Binding-site contacts:
Ligand atom C25 contacts residue CYS13 of chain 1.A at 2.7 Å (hydrophobic).
Ligand atom CL contacts residue TYR97 of chain 1.A at 3.7 Å.
Ligand atom C06 contacts residue TYR65 of chain 1.A at 3.5 Å (hydrophobic).
Ligand atom N28 contacts residue CYS13 of chain 1.A at 2.8 Å (h-bond).
Ligand atom C02 contacts residue TYR97 of chain 1.A at 3.8 Å (hydrophobic).
Ligand atom C26 contacts residue CYS13 of chain 1.A at 1.8 Å (hydrophobic).
Ligand atom N21 contacts residue TYR97 of chain 1.A at 3.9 Å.
Ligand atom C18 contacts residue GLY61 of chain 1.A at 3.9 Å.
Ligand atom N19 contacts residue ALA60 of chain 1.A at 3.7 Å.
Ligand atom C06 contacts residue ARG69 of chain 1.A at 3.5 Å.
Ligand atom C11 contacts residue GLN100 of chain 1.A at 3.6 Å.
Ligand atom C18 contacts residue ALA60 of chain 1.A at 3.4 Å (hydrophobic).
Ligand atom CL contacts residue HIS96 of chain 1.A at 3.6 Å.
Ligand atom O29 contacts residue ALA12 of chain 1.A at 3.8 Å.
Ligand atom N19 contacts residue GLY61 of chain 1.A at 3.7 Å.
Ligand atom N24 contacts residue CYS13 of chain 1.A at 3.2 Å (h-bond).
Ligand atom N07 contacts residue TYR65 of chain 1.A at 3.3 Å.
Ligand atom N28 contacts residue GLY61 of chain 1.A at 3.8 Å.
Ligand atom N08 contacts residue ASP70 of chain 1.A at 2.6 Å (salt-bridge).
Ligand atom O29 contacts residue CYS13 of chain 1.A at 3.2 Å (h-bond).
Ligand atom C33 contacts residue TYR97 of chain 1.A at 3.6 Å (hydrophobic).
Ligand atom C18 contacts residue ARG69 of chain 1.A at 3.5 Å.
Ligand atom C10 contacts residue VAL104 of chain 1.A at 3.6 Å (hydrophobic).
Ligand atom F15 contacts residue MET73 of chain 1.A at 3.5 Å.
Ligand atom F15 contacts residue ARG69 of chain 1.A at 3.0 Å.
Ligand atom C22 contacts residue GLY61 of chain 1.A at 3.6 Å.
Ligand atom C31 contacts residue TYR97 of chain 1.A at 3.0 Å (hydrophobic).
Ligand atom N07 contacts residue ARG69 of chain 1.A at 3.4 Å.
Ligand atom N07 contacts residue ASP70 of chain 1.A at 3.6 Å (salt-bridge).
Ligand atom N08 contacts residue TYR65 of chain 1.A at 3.7 Å.
Ligand atom C06 contacts residue GLU64 of chain 1.A at 3.7 Å.
Ligand atom N17 contacts residue ARG69 of chain 1.A at 3.0 Å (salt-bridge).
Ligand atom C27 contacts residue CYS13 of chain 1.A at 2.7 Å (hydrophobic).
Ligand atom N08 contacts residue ARG103 of chain 1.A at 3.8 Å.
Ligand atom C18 contacts residue THR59 of chain 1.A at 3.8 Å.
Ligand atom C23 contacts residue GLY61 of chain 1.A at 3.3 Å.
Ligand atom CL contacts residue TYR65 of chain 1.A at 3.9 Å.
Ligand atom C23 contacts residue CYS13 of chain 1.A at 3.3 Å (hydrophobic).
Ligand atom C09 contacts residue ASP70 of chain 1.A at 3.5 Å.
Ligand atom C30 contacts residue TYR97 of chain 1.A at 3.0 Å (hydrophobic).

Sequence of chain 1.A:
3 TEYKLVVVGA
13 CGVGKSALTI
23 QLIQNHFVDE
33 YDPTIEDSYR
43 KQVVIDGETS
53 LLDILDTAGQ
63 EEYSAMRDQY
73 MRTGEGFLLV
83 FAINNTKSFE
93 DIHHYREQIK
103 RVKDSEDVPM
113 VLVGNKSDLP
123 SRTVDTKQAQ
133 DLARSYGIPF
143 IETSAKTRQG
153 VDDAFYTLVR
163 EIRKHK

This small molecule binds to this protein.
Small molecule (SMILES): Cc1ccc2[nH]ncc2c1-c1c(Cl)cc2c(N3CCN(C(=O)CCN)CC3)ncnc2c1F